Sequence of chain 1.A:
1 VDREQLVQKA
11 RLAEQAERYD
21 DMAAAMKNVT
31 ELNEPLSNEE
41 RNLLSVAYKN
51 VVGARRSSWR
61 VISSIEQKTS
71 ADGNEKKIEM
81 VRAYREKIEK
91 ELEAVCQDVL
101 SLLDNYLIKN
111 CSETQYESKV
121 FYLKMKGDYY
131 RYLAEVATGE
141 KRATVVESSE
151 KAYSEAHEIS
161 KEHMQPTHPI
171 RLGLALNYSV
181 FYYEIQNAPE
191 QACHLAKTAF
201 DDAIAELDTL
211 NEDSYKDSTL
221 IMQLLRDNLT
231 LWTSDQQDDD

Binding-site contacts:
Ligand atom C1 contacts residue LYS49 of chain 1.A at 3.8 Å.
Ligand atom C3 contacts residue TYR132 of chain 1.A at 2.9 Å (hydrophobic).
Ligand atom O6 contacts residue PRO8 of chain 1.G at 3.0 Å (h-bond).
Ligand atom C7 contacts residue GLN11 of chain 1.G at 3.9 Å.
Ligand atom C5 contacts residue ARG56 of chain 1.A at 3.6 Å.
Ligand atom O7 contacts residue ARG131 of chain 1.A at 3.9 Å.
Ligand atom C7 contacts residue SER10 of chain 1.G at 3.8 Å.
Ligand atom O6 contacts residue GLU184 of chain 1.A at 3.5 Å (salt-bridge).
Ligand atom C8 contacts residue TYR132 of chain 1.A at 3.4 Å (hydrophobic).
Ligand atom O5 contacts residue SER10 of chain 1.G at 2.3 Å (h-bond).
Ligand atom N2 contacts residue SER10 of chain 1.G at 2.7 Å (h-bond).
Ligand atom N2 contacts residue TYR132 of chain 1.A at 3.1 Å (h-bond).
Ligand atom O6 contacts residue VAL180 of chain 1.A at 3.3 Å.
Ligand atom C4 contacts residue ARG56 of chain 1.A at 3.7 Å.
Ligand atom O4 contacts residue GLU135 of chain 1.A at 3.6 Å.
Ligand atom C7 contacts residue TYR132 of chain 1.A at 3.0 Å (hydrophobic).
Ligand atom O4 contacts residue ARG131 of chain 1.A at 2.5 Å (salt-bridge).
Ligand atom O4 contacts residue ARG56 of chain 1.A at 2.8 Å (salt-bridge).
Ligand atom N2 contacts residue LYS49 of chain 1.A at 3.7 Å.
Ligand atom C6 contacts residue PRO8 of chain 1.G at 3.7 Å (hydrophobic).
Ligand atom C3 contacts residue SER10 of chain 1.G at 3.6 Å.
Ligand atom C1 contacts residue SER10 of chain 1.G at 1.4 Å.
Ligand atom O4 contacts residue TYR132 of chain 1.A at 3.4 Å.
Ligand atom C8 contacts residue ALA12 of chain 1.G at 2.9 Å (hydrophobic).
Ligand atom C5 contacts residue SER10 of chain 1.G at 3.6 Å.
Ligand atom O7 contacts residue ASN177 of chain 1.A at 2.8 Å (h-bond).
Ligand atom C3 contacts residue ARG56 of chain 1.A at 3.7 Å.
Ligand atom O3 contacts residue ARG131 of chain 1.A at 2.4 Å (salt-bridge).
Ligand atom O7 contacts residue TYR132 of chain 1.A at 3.3 Å (h-bond).
Ligand atom C7 contacts residue ASN177 of chain 1.A at 3.6 Å.
Ligand atom C6 contacts residue GLU184 of chain 1.A at 3.6 Å.
Ligand atom O3 contacts residue TYR132 of chain 1.A at 2.6 Å (h-bond).
Ligand atom C4 contacts residue ARG131 of chain 1.A at 3.1 Å.
Ligand atom C2 contacts residue SER10 of chain 1.G at 2.2 Å.
Ligand atom C8 contacts residue GLN11 of chain 1.G at 3.9 Å.
Ligand atom C6 contacts residue ARG56 of chain 1.A at 3.7 Å.
Ligand atom C3 contacts residue ARG131 of chain 1.A at 3.3 Å.
Ligand atom O7 contacts residue ASP128 of chain 1.A at 3.3 Å.
Ligand atom C8 contacts residue LYS49 of chain 1.A at 3.7 Å.
Ligand atom C2 contacts residue TYR132 of chain 1.A at 3.6 Å (hydrophobic).

The small molecule below binds the protein below.
Small molecule (SMILES): CC(=O)N[C@@H]1[C@@H](O)[C@H](O)[C@@H](CO)O[C@H]1O

Sequence of chain 1.G:
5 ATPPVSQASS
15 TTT